Sequence of chain 1.E:
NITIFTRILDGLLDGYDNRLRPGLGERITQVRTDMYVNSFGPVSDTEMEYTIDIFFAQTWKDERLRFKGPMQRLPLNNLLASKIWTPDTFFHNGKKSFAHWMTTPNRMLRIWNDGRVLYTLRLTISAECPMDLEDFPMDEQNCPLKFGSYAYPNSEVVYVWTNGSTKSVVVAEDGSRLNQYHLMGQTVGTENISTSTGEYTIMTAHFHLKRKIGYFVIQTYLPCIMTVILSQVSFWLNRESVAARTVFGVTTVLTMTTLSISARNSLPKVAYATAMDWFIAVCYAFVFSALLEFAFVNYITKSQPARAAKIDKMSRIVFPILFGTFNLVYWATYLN

Binding-site contacts:
Ligand atom O5 contacts residue ASN205 of chain 1.E at 2.3 Å (h-bond).
Ligand atom O7 contacts residue ASN205 of chain 1.E at 3.9 Å.
Ligand atom C4 contacts residue ASN205 of chain 1.E at 4.2 Å.
Ligand atom C5 contacts residue ASN167 of chain 1.E at 3.7 Å.
Ligand atom C3 contacts residue ASN205 of chain 1.E at 3.8 Å.
Ligand atom C8 contacts residue ASN205 of chain 1.E at 4.1 Å.
Ligand atom C1 contacts residue ASN167 of chain 1.E at 3.5 Å.
Ligand atom C8 contacts residue GLU204 of chain 1.E at 3.9 Å.
Ligand atom C1 contacts residue ASN205 of chain 1.E at 1.4 Å.
Ligand atom C2 contacts residue ASN205 of chain 1.E at 2.4 Å.
Ligand atom C7 contacts residue ASN205 of chain 1.E at 3.6 Å.
Ligand atom N2 contacts residue ASN205 of chain 1.E at 2.9 Å (h-bond).
Ligand atom C6 contacts residue ASN167 of chain 1.E at 4.1 Å.
Ligand atom C8 contacts residue THR203 of chain 1.E at 4.0 Å.
Ligand atom O5 contacts residue ASN167 of chain 1.E at 3.1 Å (h-bond).
Ligand atom C5 contacts residue ASN205 of chain 1.E at 3.6 Å.

This protein binds this small molecule.
Small molecule (SMILES): CC(=O)N[C@@H]1[C@@H](O)[C@H](O)[C@@H](CO)O[C@H]1O